Binding-site contacts:
Ligand atom C3 contacts residue ASP73 of chain 3.A at 3.9 Å.
Ligand atom C3 contacts residue ARG40 of chain 3.A at 3.5 Å.
Ligand atom C4 contacts residue TYR333 of chain 3.A at 3.9 Å (hydrophobic).
Ligand atom P1 contacts residue ARG298 of chain 3.A at 3.4 Å.
Ligand atom C6 contacts residue TYR333 of chain 3.A at 4.1 Å (hydrophobic).
Ligand atom C8 contacts residue GLU199 of chain 3.A at 3.4 Å.
Ligand atom O3P contacts residue TYR333 of chain 3.A at 3.6 Å.
Ligand atom O4 contacts residue GLU41 of chain 3.A at 3.3 Å (salt-bridge).
Ligand atom P1 contacts residue ARG40 of chain 3.A at 3.7 Å.
Ligand atom C11 contacts residue TRP101 of chain 3.A at 4.0 Å (hydrophobic).
Ligand atom O9 contacts residue GLU199 of chain 3.A at 3.0 Å (salt-bridge).
Ligand atom O10 contacts residue ASP73 of chain 3.A at 4.0 Å.
Ligand atom C2 contacts residue ARG216 of chain 3.A at 3.9 Å.
Ligand atom O2P contacts residue ARG298 of chain 3.A at 3.5 Å (salt-bridge).
Ligand atom C10 contacts residue ARG74 of chain 3.A at 4.0 Å.
Ligand atom O3P contacts residue ARG298 of chain 3.A at 2.5 Å (salt-bridge).
Ligand atom O4 contacts residue ASP73 of chain 3.A at 3.7 Å.
Ligand atom C11 contacts residue ARG147 of chain 3.A at 3.8 Å.
Ligand atom O8 contacts residue GLU200 of chain 3.A at 4.0 Å.
Ligand atom O9 contacts residue ALA169 of chain 3.A at 3.6 Å.
Ligand atom O1P contacts residue ARG40 of chain 3.A at 4.0 Å.
Ligand atom C3 contacts residue GLU41 of chain 3.A at 3.7 Å.
Ligand atom O2P contacts residue ARG216 of chain 3.A at 3.4 Å (salt-bridge).
Ligand atom O10 contacts residue ARG74 of chain 3.A at 2.8 Å (salt-bridge).
Ligand atom O8 contacts residue ARG216 of chain 3.A at 3.9 Å.
Ligand atom P1 contacts residue TYR333 of chain 3.A at 3.8 Å.
Ligand atom C9 contacts residue ASN218 of chain 3.A at 3.9 Å.
Ligand atom C9 contacts residue ALA169 of chain 3.A at 3.6 Å (hydrophobic).
Ligand atom C8 contacts residue ARG216 of chain 3.A at 3.9 Å.
Ligand atom O8 contacts residue GLU199 of chain 3.A at 2.8 Å (salt-bridge).
Ligand atom O1P contacts residue ARG298 of chain 3.A at 4.1 Å.
Ligand atom C9 contacts residue GLU199 of chain 3.A at 3.4 Å.
Ligand atom O6 contacts residue TYR333 of chain 3.A at 3.9 Å.
Ligand atom O9 contacts residue ARG147 of chain 3.A at 3.3 Å (salt-bridge).
Ligand atom C2 contacts residue TYR333 of chain 3.A at 3.0 Å (hydrophobic).
Ligand atom C2 contacts residue ARG40 of chain 3.A at 4.0 Å.
Ligand atom O3P contacts residue ARG40 of chain 3.A at 2.4 Å (salt-bridge).
Ligand atom C3 contacts residue TYR333 of chain 3.A at 3.6 Å (hydrophobic).
Ligand atom C4 contacts residue GLU41 of chain 3.A at 3.7 Å.
Ligand atom O2P contacts residue TYR333 of chain 3.A at 3.9 Å.

This small molecule binds to this protein.
Small molecule (SMILES): CC(=O)N[C@H]1[C@H]([C@H](O)[C@H](O)CO)O[C@H](P(=O)(O)O)C[C@@H]1O

Sequence of chain 3.A:
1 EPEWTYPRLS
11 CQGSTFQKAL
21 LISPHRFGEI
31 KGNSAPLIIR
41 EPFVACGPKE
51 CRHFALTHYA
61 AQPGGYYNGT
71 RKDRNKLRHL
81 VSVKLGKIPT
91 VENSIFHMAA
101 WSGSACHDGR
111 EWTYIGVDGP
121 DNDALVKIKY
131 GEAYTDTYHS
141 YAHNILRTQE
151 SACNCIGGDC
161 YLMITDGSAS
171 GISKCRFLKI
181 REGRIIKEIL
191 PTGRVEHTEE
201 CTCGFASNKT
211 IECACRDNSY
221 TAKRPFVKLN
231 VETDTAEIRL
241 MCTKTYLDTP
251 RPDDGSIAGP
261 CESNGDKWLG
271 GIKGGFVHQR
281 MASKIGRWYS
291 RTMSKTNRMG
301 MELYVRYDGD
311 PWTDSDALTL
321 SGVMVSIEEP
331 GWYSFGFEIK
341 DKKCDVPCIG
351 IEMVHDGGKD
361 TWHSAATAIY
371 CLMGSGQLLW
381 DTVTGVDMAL